This small molecule binds to this protein.
Small molecule (SMILES): Nc1nc2ccccc2cc1CCC(=O)NCC1CCCCC1

Sequence of chain 1.A:
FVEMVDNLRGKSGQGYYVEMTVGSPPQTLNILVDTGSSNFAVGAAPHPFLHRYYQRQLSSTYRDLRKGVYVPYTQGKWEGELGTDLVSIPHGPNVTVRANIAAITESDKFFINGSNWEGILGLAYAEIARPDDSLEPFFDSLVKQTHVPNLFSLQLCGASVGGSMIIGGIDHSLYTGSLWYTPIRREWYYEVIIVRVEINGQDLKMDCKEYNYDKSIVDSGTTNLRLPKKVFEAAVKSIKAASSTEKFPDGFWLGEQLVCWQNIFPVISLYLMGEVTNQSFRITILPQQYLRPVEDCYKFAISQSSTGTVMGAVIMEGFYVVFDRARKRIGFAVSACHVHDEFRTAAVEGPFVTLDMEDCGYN

Binding-site contacts:
Ligand atom N11 contacts residue GLY53 of chain 1.A at 3.6 Å.
Ligand atom C8 contacts residue ASP51 of chain 1.A at 3.4 Å.
Ligand atom C14 contacts residue GLY53 of chain 1.A at 3.7 Å.
Ligand atom C23 contacts residue SER54 of chain 1.A at 3.7 Å.
Ligand atom C21 contacts residue SER54 of chain 1.A at 4.3 Å.
Ligand atom O16 contacts residue TYR217 of chain 1.A at 4.3 Å.
Ligand atom C18 contacts residue TYR217 of chain 1.A at 4.2 Å (hydrophobic).
Ligand atom C8 contacts residue ASP247 of chain 1.A at 3.9 Å.
Ligand atom C17 contacts residue GLY53 of chain 1.A at 4.0 Å.
Ligand atom C13 contacts residue ASP247 of chain 1.A at 3.4 Å.
Ligand atom C4 contacts residue TYR90 of chain 1.A at 3.7 Å (hydrophobic).
Ligand atom C1 contacts residue TYR90 of chain 1.A at 3.5 Å (hydrophobic).
Ligand atom C12 contacts residue THR250 of chain 1.A at 4.1 Å.
Ligand atom C20 contacts residue ARG147 of chain 1.A at 4.2 Å.
Ligand atom C17 contacts residue TYR217 of chain 1.A at 3.1 Å (hydrophobic).
Ligand atom C14 contacts residue TYR217 of chain 1.A at 3.9 Å (hydrophobic).
Ligand atom N15 contacts residue GLY53 of chain 1.A at 3.0 Å (h-bond).
Ligand atom C8 contacts residue GLY53 of chain 1.A at 4.0 Å.
Ligand atom C12 contacts residue ASP247 of chain 1.A at 3.4 Å.
Ligand atom C9 contacts residue ASP247 of chain 1.A at 4.1 Å.
Ligand atom N7 contacts residue ASP51 of chain 1.A at 2.7 Å (salt-bridge).
Ligand atom C21 contacts residue VAL88 of chain 1.A at 3.8 Å (hydrophobic).
Ligand atom C2 contacts residue ILE137 of chain 1.A at 4.2 Å (hydrophobic).
Ligand atom N11 contacts residue ASP51 of chain 1.A at 2.8 Å (salt-bridge).
Ligand atom C6 contacts residue ASP51 of chain 1.A at 3.6 Å.
Ligand atom C22 contacts residue SER54 of chain 1.A at 3.6 Å.
Ligand atom N11 contacts residue ASP247 of chain 1.A at 2.9 Å (salt-bridge).
Ligand atom C3 contacts residue ILE137 of chain 1.A at 3.5 Å (hydrophobic).
Ligand atom C3 contacts residue ASP51 of chain 1.A at 3.7 Å.
Ligand atom C13 contacts residue GLY53 of chain 1.A at 3.5 Å.
Ligand atom N7 contacts residue SER54 of chain 1.A at 4.2 Å.
Ligand atom C20 contacts residue VAL88 of chain 1.A at 3.8 Å (hydrophobic).
Ligand atom C20 contacts residue TYR90 of chain 1.A at 4.2 Å (hydrophobic).
Ligand atom N11 contacts residue GLY249 of chain 1.A at 4.1 Å.
Ligand atom C23 contacts residue GLY53 of chain 1.A at 3.5 Å.
Ligand atom C18 contacts residue ARG147 of chain 1.A at 4.0 Å.
Ligand atom C21 contacts residue ARG147 of chain 1.A at 4.3 Å.
Ligand atom C2 contacts residue PHE127 of chain 1.A at 3.7 Å (hydrophobic).
Ligand atom C22 contacts residue ARG147 of chain 1.A at 4.0 Å.
Ligand atom N15 contacts residue TYR217 of chain 1.A at 3.5 Å.